Sequence of chain 1.E:
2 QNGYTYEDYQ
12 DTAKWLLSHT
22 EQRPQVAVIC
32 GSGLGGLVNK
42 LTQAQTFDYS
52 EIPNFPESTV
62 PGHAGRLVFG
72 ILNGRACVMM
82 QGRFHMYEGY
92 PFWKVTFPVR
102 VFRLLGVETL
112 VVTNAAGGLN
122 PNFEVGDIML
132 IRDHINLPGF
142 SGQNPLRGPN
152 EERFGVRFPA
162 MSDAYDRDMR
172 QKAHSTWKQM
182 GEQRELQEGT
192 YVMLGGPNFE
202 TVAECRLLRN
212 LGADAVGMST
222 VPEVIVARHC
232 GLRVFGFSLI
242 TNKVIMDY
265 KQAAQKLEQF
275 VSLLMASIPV

Binding-site contacts:
Ligand atom C5 contacts residue PHE200 of chain 1.E at 3.5 Å (hydrophobic).
Ligand atom O3P contacts residue ARG84 of chain 1.E at 3.3 Å (salt-bridge).
Ligand atom N2 contacts residue VAL217 of chain 1.E at 3.8 Å.
Ligand atom N1 contacts residue GLU201 of chain 1.E at 2.9 Å (salt-bridge).
Ligand atom C5 contacts residue GLY118 of chain 1.E at 3.5 Å.
Ligand atom O2P contacts residue ARG84 of chain 1.E at 3.0 Å (salt-bridge).
Ligand atom O2P contacts residue ASN115 of chain 1.E at 3.3 Å.
Ligand atom O2P contacts residue SER33 of chain 1.E at 2.8 Å (h-bond).
Ligand atom N9 contacts residue ALA116 of chain 1.E at 3.6 Å.
Ligand atom C10 contacts residue ALA116 of chain 1.E at 3.2 Å (hydrophobic).
Ligand atom C14 contacts residue SER33 of chain 1.E at 3.5 Å.
Ligand atom N3 contacts residue VAL217 of chain 1.E at 3.6 Å.
Ligand atom C2 contacts residue MET219 of chain 1.E at 3.6 Å (hydrophobic).
Ligand atom N6 contacts residue GLY118 of chain 1.E at 3.6 Å.
Ligand atom N2 contacts residue GLU201 of chain 1.E at 2.5 Å (salt-bridge).
Ligand atom N3 contacts residue MET219 of chain 1.E at 3.5 Å.
Ligand atom C12 contacts residue PHE159 of chain 1.F at 3.7 Å (hydrophobic).
Ligand atom N3 contacts residue GLY218 of chain 1.E at 3.5 Å.
Ligand atom O2P contacts residue GLY32 of chain 1.E at 3.3 Å.
Ligand atom N7 contacts residue ALA117 of chain 1.E at 3.6 Å.
Ligand atom N2 contacts residue LEU195 of chain 1.E at 3.2 Å.
Ligand atom N2 contacts residue MET219 of chain 1.E at 3.4 Å.
Ligand atom N1 contacts residue VAL217 of chain 1.E at 3.8 Å.
Ligand atom C8 contacts residue ALA117 of chain 1.E at 3.7 Å (hydrophobic).
Ligand atom N6 contacts residue PHE200 of chain 1.E at 3.4 Å.
Ligand atom O2P contacts residue ALA116 of chain 1.E at 3.2 Å (h-bond).
Ligand atom C6 contacts residue PHE200 of chain 1.E at 3.6 Å (hydrophobic).
Ligand atom N7 contacts residue PHE200 of chain 1.E at 3.7 Å.
Ligand atom O1P contacts residue HIS86 of chain 1.E at 2.7 Å.
Ligand atom N6 contacts residue ASN243 of chain 1.E at 2.9 Å (h-bond).
Ligand atom P contacts residue ARG84 of chain 1.E at 3.5 Å.
Ligand atom N7 contacts residue ASN243 of chain 1.E at 2.9 Å (h-bond).
Ligand atom O3P contacts residue ASN115 of chain 1.E at 3.5 Å.
Ligand atom O3P contacts residue SER220 of chain 1.E at 2.8 Å (h-bond).
Ligand atom N7 contacts residue GLY118 of chain 1.E at 3.4 Å (h-bond).
Ligand atom C2 contacts residue GLU201 of chain 1.E at 3.5 Å.
Ligand atom C4 contacts residue VAL217 of chain 1.E at 3.6 Å (hydrophobic).
Ligand atom C14 contacts residue ALA116 of chain 1.E at 3.5 Å (hydrophobic).
Ligand atom C8 contacts residue ALA116 of chain 1.E at 3.7 Å (hydrophobic).
Ligand atom O1P contacts residue ARG84 of chain 1.E at 3.7 Å.

The protein below binds the small molecule below.
Small molecule (SMILES): C[C@@H](Cn1cnc2c(N)nc(N)nc21)OCP(=O)([O-])[O-]

Sequence of chain 1.F:
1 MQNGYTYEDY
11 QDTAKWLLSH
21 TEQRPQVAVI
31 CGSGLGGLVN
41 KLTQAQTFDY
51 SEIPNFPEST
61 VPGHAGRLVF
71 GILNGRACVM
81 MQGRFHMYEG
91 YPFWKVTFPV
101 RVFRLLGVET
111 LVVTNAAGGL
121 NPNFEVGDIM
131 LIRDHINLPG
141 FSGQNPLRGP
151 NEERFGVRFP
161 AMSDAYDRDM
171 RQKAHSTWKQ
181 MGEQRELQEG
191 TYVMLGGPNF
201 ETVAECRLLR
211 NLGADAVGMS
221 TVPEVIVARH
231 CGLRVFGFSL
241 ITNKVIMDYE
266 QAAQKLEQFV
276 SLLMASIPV